Binding-site contacts:
Ligand atom C6 contacts residue LYS53 of chain 1.A at 3.7 Å.
Ligand atom C5 contacts residue GLU71 of chain 1.A at 3.8 Å.
Ligand atom C15 contacts residue ALA51 of chain 1.A at 3.9 Å (hydrophobic).
Ligand atom N2 contacts residue ILE84 of chain 1.A at 4.0 Å.
Ligand atom C5 contacts residue LEU75 of chain 1.A at 3.7 Å (hydrophobic).
Ligand atom N3 contacts residue LEU167 of chain 1.A at 3.9 Å.
Ligand atom C2 contacts residue LEU75 of chain 1.A at 3.8 Å (hydrophobic).
Ligand atom C15 contacts residue THR106 of chain 1.A at 3.6 Å.
Ligand atom C16 contacts residue ALA51 of chain 1.A at 3.9 Å (hydrophobic).
Ligand atom C8 contacts residue ALA51 of chain 1.A at 3.6 Å (hydrophobic).
Ligand atom C8 contacts residue THR106 of chain 1.A at 3.7 Å.
Ligand atom C1 contacts residue LEU171 of chain 1.A at 3.3 Å (hydrophobic).
Ligand atom C15 contacts residue HIS107 of chain 1.A at 3.5 Å.
Ligand atom C16 contacts residue LEU167 of chain 1.A at 3.6 Å (hydrophobic).
Ligand atom C11 contacts residue THR106 of chain 1.A at 3.9 Å.
Ligand atom N1 contacts residue PHE169 of chain 1.A at 3.2 Å (h-bond).
Ligand atom C7 contacts residue THR106 of chain 1.A at 3.8 Å.
Ligand atom C17 contacts residue LEU167 of chain 1.A at 3.8 Å (hydrophobic).
Ligand atom C6 contacts residue THR106 of chain 1.A at 3.8 Å.
Ligand atom C1 contacts residue GLU71 of chain 1.A at 3.9 Å.
Ligand atom N2 contacts residue ASP168 of chain 1.A at 2.9 Å (salt-bridge).
Ligand atom C15 contacts residue LEU167 of chain 1.A at 3.7 Å (hydrophobic).
Ligand atom C1 contacts residue LEU75 of chain 1.A at 3.9 Å (hydrophobic).
Ligand atom C12 contacts residue TYR35 of chain 1.A at 3.9 Å (hydrophobic).
Ligand atom N1 contacts residue ASP168 of chain 1.A at 3.0 Å (salt-bridge).
Ligand atom C20 contacts residue ALA111 of chain 1.A at 3.7 Å (hydrophobic).
Ligand atom C16 contacts residue THR106 of chain 1.A at 2.9 Å.
Ligand atom C19 contacts residue TYR35 of chain 1.A at 3.6 Å (hydrophobic).
Ligand atom O1 contacts residue LEU75 of chain 1.A at 3.5 Å.
Ligand atom C14 contacts residue LEU167 of chain 1.A at 3.6 Å (hydrophobic).
Ligand atom C13 contacts residue LEU167 of chain 1.A at 3.6 Å (hydrophobic).
Ligand atom C18 contacts residue MET109 of chain 1.A at 3.7 Å (hydrophobic).
Ligand atom N3 contacts residue TYR35 of chain 1.A at 3.9 Å.
Ligand atom C16 contacts residue HIS107 of chain 1.A at 4.0 Å.
Ligand atom O1 contacts residue GLU71 of chain 1.A at 3.6 Å (salt-bridge).
Ligand atom C8 contacts residue LYS53 of chain 1.A at 3.6 Å.
Ligand atom C11 contacts residue LEU167 of chain 1.A at 3.9 Å (hydrophobic).
Ligand atom O2 contacts residue MET109 of chain 1.A at 3.4 Å (h-bond).
Ligand atom C13 contacts residue TYR35 of chain 1.A at 3.8 Å (hydrophobic).
Ligand atom C10 contacts residue ASP168 of chain 1.A at 3.9 Å.

Sequence of chain 1.A:
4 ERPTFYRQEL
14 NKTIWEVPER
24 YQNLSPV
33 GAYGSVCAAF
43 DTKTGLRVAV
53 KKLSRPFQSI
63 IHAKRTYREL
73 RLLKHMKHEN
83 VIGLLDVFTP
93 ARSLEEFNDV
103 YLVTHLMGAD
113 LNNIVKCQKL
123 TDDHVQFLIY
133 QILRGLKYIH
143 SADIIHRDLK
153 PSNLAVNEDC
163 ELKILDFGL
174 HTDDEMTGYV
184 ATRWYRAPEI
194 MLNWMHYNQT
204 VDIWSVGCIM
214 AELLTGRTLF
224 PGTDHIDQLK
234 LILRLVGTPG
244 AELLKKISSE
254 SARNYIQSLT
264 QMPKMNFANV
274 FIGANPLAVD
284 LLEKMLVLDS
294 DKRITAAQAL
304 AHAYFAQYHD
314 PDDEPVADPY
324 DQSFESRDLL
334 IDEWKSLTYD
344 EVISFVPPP

A small-molecule ligand and the protein it binds are described below.
Small molecule (SMILES): Cc1nnc(-c2ccc(C)c(-c3ccc(C(=O)NCC4CC4)cc3)c2)o1